Sequence of chain 1.C:
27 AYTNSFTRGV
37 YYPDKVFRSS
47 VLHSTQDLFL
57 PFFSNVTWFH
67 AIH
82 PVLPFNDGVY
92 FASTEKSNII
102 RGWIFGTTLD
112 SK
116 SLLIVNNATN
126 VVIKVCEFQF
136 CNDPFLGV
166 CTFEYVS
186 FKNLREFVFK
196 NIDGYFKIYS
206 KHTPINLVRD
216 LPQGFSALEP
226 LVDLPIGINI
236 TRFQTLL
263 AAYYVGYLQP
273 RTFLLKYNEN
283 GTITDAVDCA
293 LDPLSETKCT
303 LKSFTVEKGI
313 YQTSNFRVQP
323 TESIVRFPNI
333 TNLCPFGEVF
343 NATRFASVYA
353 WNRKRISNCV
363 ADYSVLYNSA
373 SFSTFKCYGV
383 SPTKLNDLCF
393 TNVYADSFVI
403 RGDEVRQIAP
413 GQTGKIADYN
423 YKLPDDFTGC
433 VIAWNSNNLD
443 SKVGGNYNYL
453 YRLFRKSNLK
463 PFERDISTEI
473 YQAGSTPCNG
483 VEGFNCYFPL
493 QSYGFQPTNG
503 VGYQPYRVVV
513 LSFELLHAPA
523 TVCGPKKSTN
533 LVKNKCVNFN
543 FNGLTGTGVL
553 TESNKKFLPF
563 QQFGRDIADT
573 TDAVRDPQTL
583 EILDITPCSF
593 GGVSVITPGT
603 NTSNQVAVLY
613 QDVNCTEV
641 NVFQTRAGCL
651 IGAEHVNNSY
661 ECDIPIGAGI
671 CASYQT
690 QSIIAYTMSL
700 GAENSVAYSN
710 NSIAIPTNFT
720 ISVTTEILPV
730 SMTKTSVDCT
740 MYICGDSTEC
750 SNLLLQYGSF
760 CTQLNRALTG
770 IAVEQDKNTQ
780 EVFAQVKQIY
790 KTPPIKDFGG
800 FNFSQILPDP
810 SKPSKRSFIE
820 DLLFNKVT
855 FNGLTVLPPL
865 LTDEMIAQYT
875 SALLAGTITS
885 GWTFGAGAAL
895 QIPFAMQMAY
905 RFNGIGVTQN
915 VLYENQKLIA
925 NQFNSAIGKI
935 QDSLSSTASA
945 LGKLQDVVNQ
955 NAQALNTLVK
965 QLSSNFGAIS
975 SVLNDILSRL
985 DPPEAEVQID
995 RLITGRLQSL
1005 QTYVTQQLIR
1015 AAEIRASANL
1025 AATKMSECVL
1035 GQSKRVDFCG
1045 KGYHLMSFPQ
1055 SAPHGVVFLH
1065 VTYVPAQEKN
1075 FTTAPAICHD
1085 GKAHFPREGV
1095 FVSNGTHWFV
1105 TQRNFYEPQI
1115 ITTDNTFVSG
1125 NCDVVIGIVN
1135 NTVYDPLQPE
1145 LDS

A small-molecule ligand and the protein it binds are described below.
Small molecule (SMILES): CC(=O)N[C@H]1[C@H](O[C@H]2[C@H](O)[C@@H](NC(C)=O)CO[C@@H]2CO)O[C@H](CO)[C@@H](O)[C@@H]1O

Binding-site contacts:
Ligand atom C4 contacts residue ASN1074 of chain 1.C at 4.1 Å.
Ligand atom C2 contacts residue ASN1074 of chain 1.C at 2.4 Å.
Ligand atom C1 contacts residue ASN1074 of chain 1.C at 1.4 Å.
Ligand atom C7 contacts residue ASN1074 of chain 1.C at 3.8 Å.
Ligand atom C5 contacts residue ASN1074 of chain 1.C at 3.5 Å.
Ligand atom C6 contacts residue ALA706 of chain 1.C at 3.8 Å (hydrophobic).
Ligand atom C8 contacts residue ASN1074 of chain 1.C at 4.1 Å.
Ligand atom O6 contacts residue ASN1074 of chain 1.C at 4.2 Å.
Ligand atom C3 contacts residue ASN1074 of chain 1.C at 3.7 Å.
Ligand atom O4 contacts residue ALA706 of chain 1.C at 4.1 Å.
Ligand atom O5 contacts residue ASN1074 of chain 1.C at 2.2 Å (h-bond).
Ligand atom O6 contacts residue FUC1 of chain 1.CB at 4.2 Å.
Ligand atom N2 contacts residue ASN1074 of chain 1.C at 3.0 Å (h-bond).
Ligand atom C8 contacts residue FUC1 of chain 1.CB at 3.3 Å.